Binding-site contacts:
Ligand atom N13 contacts residue GLY279 of chain 1.B at 3.8 Å.
Ligand atom N6 contacts residue MET267 of chain 1.B at 3.5 Å (h-bond).
Ligand atom C26 contacts residue ILE246 of chain 1.B at 3.8 Å (hydrophobic).
Ligand atom C29 contacts residue GLU275 of chain 1.B at 3.6 Å.
Ligand atom N13 contacts residue TYR247 of chain 1.B at 2.8 Å (h-bond).
Ligand atom N6 contacts residue PHE283 of chain 1.B at 3.4 Å.
Ligand atom C11 contacts residue GLY279 of chain 1.B at 3.8 Å.
Ligand atom N9 contacts residue ILE246 of chain 1.B at 3.5 Å.
Ligand atom O19 contacts residue PHE283 of chain 1.B at 3.5 Å.
Ligand atom C2 contacts residue PHE283 of chain 1.B at 3.5 Å (hydrophobic).
Ligand atom N16 contacts residue PHE250 of chain 1.B at 3.8 Å.
Ligand atom N4 contacts residue MET267 of chain 1.B at 3.6 Å.
Ligand atom C17 contacts residue GLY279 of chain 1.B at 3.7 Å.
Ligand atom C11 contacts residue TYR247 of chain 1.B at 3.6 Å (hydrophobic).
Ligand atom C17 contacts residue MET267 of chain 1.B at 3.6 Å (hydrophobic).
Ligand atom C23 contacts residue HIS79 of chain 1.B at 3.6 Å.
Ligand atom N4 contacts residue TYR247 of chain 1.B at 3.8 Å.
Ligand atom C11 contacts residue MET267 of chain 1.B at 3.6 Å (hydrophobic).
Ligand atom C3 contacts residue PHE283 of chain 1.B at 3.8 Å (hydrophobic).
Ligand atom C20 contacts residue MET267 of chain 1.B at 3.8 Å (hydrophobic).
Ligand atom C21 contacts residue MET267 of chain 1.B at 3.8 Å (hydrophobic).
Ligand atom C21 contacts residue GLY279 of chain 1.B at 3.8 Å.
Ligand atom N8 contacts residue PHE283 of chain 1.B at 3.6 Å.
Ligand atom C15 contacts residue TYR247 of chain 1.B at 3.2 Å (hydrophobic).
Ligand atom O18 contacts residue GLN280 of chain 1.B at 2.9 Å (h-bond).
Ligand atom C17 contacts residue TYR247 of chain 1.B at 3.5 Å (hydrophobic).
Ligand atom C26 contacts residue GLN280 of chain 1.B at 3.4 Å.
Ligand atom C29 contacts residue VAL276 of chain 1.B at 3.8 Å (hydrophobic).
Ligand atom N12 contacts residue PHE283 of chain 1.B at 3.2 Å.
Ligand atom C27 contacts residue VAL276 of chain 1.B at 3.8 Å (hydrophobic).
Ligand atom C27 contacts residue TYR247 of chain 1.B at 3.5 Å (hydrophobic).
Ligand atom C1 contacts residue PHE283 of chain 1.B at 3.7 Å (hydrophobic).
Ligand atom C7 contacts residue PHE283 of chain 1.B at 3.5 Å (hydrophobic).
Ligand atom C15 contacts residue GLN280 of chain 1.B at 3.8 Å.
Ligand atom C14 contacts residue MET267 of chain 1.B at 3.3 Å (hydrophobic).
Ligand atom N8 contacts residue ILE246 of chain 1.B at 3.6 Å.
Ligand atom N13 contacts residue MET267 of chain 1.B at 3.6 Å.
Ligand atom C28 contacts residue PRO266 of chain 1.B at 3.7 Å (hydrophobic).
Ligand atom C10 contacts residue LEU229 of chain 1.B at 3.7 Å (hydrophobic).
Ligand atom C30 contacts residue GLU275 of chain 1.B at 3.3 Å.

Sequence of chain 1.B:
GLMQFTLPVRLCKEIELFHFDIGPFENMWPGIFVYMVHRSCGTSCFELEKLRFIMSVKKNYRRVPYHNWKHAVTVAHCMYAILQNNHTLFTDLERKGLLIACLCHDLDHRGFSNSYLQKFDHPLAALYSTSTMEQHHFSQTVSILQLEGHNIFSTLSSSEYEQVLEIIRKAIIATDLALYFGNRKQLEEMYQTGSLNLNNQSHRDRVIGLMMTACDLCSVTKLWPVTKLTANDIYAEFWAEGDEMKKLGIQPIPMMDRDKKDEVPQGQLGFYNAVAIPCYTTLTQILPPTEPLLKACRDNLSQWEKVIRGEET

The small molecule below binds the protein below.
Small molecule (SMILES): Cn1ncc(C(=O)N2CCC2)c1C(=O)Nc1cn(-c2ccc3ccccc3n2)cn1